Sequence of chain 2.A:
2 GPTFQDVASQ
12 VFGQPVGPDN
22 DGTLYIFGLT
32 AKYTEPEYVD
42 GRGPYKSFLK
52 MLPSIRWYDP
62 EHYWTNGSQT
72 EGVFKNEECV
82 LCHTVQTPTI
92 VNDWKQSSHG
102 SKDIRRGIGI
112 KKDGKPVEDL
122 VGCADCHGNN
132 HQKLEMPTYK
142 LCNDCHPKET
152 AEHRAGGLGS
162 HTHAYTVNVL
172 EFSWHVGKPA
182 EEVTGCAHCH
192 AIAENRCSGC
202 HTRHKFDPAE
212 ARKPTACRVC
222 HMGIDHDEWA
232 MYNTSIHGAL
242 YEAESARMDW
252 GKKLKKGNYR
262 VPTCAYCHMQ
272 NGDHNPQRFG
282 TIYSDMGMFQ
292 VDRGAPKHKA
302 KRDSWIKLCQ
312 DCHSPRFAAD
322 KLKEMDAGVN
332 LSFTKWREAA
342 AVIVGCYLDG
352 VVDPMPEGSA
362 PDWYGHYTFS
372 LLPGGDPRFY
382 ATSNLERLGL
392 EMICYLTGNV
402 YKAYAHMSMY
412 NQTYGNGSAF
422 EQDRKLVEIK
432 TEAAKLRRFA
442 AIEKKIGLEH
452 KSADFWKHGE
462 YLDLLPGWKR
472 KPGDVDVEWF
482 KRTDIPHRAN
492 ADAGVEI

This protein binds this small molecule.
Small molecule (SMILES): O=C(CCCC1CCCCC1)N(CCO)C[C@H](O)[C@@H](O)[C@H](O)[C@H](O)CO

Binding-site contacts:
Ligand atom CAL contacts residue PHE28 of chain 2.A at 4.4 Å (hydrophobic).
Ligand atom CAT contacts residue PRO374 of chain 3.A at 4.4 Å (hydrophobic).
Ligand atom CAN contacts residue PRO378 of chain 3.A at 4.5 Å (hydrophobic).
Ligand atom CAN contacts residue GLY376 of chain 3.A at 3.9 Å.
Ligand atom CAO contacts residue PHE28 of chain 2.A at 3.8 Å (hydrophobic).
Ligand atom CAL contacts residue GLY375 of chain 3.A at 4.4 Å.
Ligand atom CAI contacts residue LEU30 of chain 2.A at 4.4 Å (hydrophobic).
Ligand atom CAU contacts residue PHE13 of chain 2.A at 4.2 Å (hydrophobic).
Ligand atom OAA contacts residue PRO374 of chain 3.A at 3.4 Å.
Ligand atom CAN contacts residue GLY375 of chain 3.A at 4.3 Å.
Ligand atom CAT contacts residue GLY375 of chain 3.A at 3.7 Å.
Ligand atom CAK contacts residue LEU372 of chain 3.A at 3.5 Å (hydrophobic).
Ligand atom CAL contacts residue PHE13 of chain 2.A at 4.4 Å (hydrophobic).
Ligand atom CAJ contacts residue TRP337 of chain 3.A at 3.8 Å (hydrophobic).
Ligand atom OAA contacts residue GLY375 of chain 3.A at 2.6 Å (h-bond).
Ligand atom CAO contacts residue PRO378 of chain 3.A at 4.1 Å (hydrophobic).
Ligand atom NAZ contacts residue ALA490 of chain 3.A at 4.2 Å.
Ligand atom CAK contacts residue LEU373 of chain 3.A at 4.3 Å (hydrophobic).
Ligand atom CAP contacts residue LEU373 of chain 3.A at 3.6 Å (hydrophobic).
Ligand atom CAU contacts residue PHE28 of chain 2.A at 3.7 Å (hydrophobic).
Ligand atom CAP contacts residue PRO374 of chain 3.A at 3.9 Å (hydrophobic).
Ligand atom CAI contacts residue LEU372 of chain 3.A at 3.5 Å (hydrophobic).
Ligand atom CAP contacts residue PHE13 of chain 2.A at 3.9 Å (hydrophobic).
Ligand atom CAJ contacts residue LEU372 of chain 3.A at 4.3 Å (hydrophobic).
Ligand atom CAJ contacts residue PHE28 of chain 2.A at 4.1 Å (hydrophobic).
Ligand atom CAL contacts residue PRO374 of chain 3.A at 4.0 Å (hydrophobic).
Ligand atom CAQ contacts residue PHE28 of chain 2.A at 3.9 Å (hydrophobic).
Ligand atom CAQ contacts residue SER371 of chain 3.A at 4.5 Å.
Ligand atom CAQ contacts residue PRO378 of chain 3.A at 3.6 Å (hydrophobic).
Ligand atom CAP contacts residue LEU372 of chain 3.A at 3.6 Å (hydrophobic).
Ligand atom CAT contacts residue GLY376 of chain 3.A at 4.5 Å.
Ligand atom CAK contacts residue LEU30 of chain 2.A at 4.1 Å (hydrophobic).
Ligand atom CAO contacts residue LEU372 of chain 3.A at 4.1 Å (hydrophobic).
Ligand atom OAA contacts residue LEU373 of chain 3.A at 4.3 Å.
Ligand atom CAQ contacts residue LEU373 of chain 3.A at 4.0 Å (hydrophobic).
Ligand atom CAL contacts residue LEU373 of chain 3.A at 3.7 Å (hydrophobic).
Ligand atom OAA contacts residue GLY376 of chain 3.A at 4.3 Å.
Ligand atom CAK contacts residue PHE13 of chain 2.A at 3.9 Å (hydrophobic).
Ligand atom CAN contacts residue LEU373 of chain 3.A at 4.4 Å (hydrophobic).

Sequence of chain 3.A:
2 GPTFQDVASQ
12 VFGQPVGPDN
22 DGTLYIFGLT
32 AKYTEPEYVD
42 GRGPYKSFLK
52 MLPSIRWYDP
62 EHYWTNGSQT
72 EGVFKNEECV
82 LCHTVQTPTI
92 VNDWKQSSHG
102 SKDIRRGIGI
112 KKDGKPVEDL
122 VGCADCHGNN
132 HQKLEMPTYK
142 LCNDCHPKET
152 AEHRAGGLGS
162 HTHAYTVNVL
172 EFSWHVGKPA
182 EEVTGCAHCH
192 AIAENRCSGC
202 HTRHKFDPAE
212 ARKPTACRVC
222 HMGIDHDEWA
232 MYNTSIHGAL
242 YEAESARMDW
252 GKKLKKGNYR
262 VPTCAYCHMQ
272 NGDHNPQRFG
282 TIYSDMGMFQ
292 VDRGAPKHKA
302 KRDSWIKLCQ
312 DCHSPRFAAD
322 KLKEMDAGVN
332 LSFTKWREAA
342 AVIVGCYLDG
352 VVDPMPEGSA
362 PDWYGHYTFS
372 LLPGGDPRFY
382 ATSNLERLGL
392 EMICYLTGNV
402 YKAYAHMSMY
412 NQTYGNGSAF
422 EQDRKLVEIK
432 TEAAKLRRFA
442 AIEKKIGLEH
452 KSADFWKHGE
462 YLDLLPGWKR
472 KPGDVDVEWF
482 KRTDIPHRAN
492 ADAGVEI